Binding-site contacts:
Ligand atom O2B contacts residue GLY75 of chain 1.A at 3.7 Å.
Ligand atom O3G contacts residue MN1 of chain 1.B at 3.4 Å.
Ligand atom O2G contacts residue SER73 of chain 1.A at 2.5 Å (h-bond).
Ligand atom PG contacts residue GLN198 of chain 1.A at 3.5 Å.
Ligand atom O1B contacts residue GLY75 of chain 1.A at 3.4 Å (h-bond).
Ligand atom PG contacts residue MN1 of chain 1.B at 3.2 Å.
Ligand atom O1G contacts residue MN1 of chain 1.B at 3.4 Å.
Ligand atom O1B contacts residue PRO71 of chain 1.A at 3.6 Å.
Ligand atom O4' contacts residue THR78 of chain 1.A at 3.2 Å (h-bond).
Ligand atom O1B contacts residue SER74 of chain 1.A at 3.2 Å (h-bond).
Ligand atom C8 contacts residue TYR107 of chain 1.A at 3.7 Å (hydrophobic).
Ligand atom O2G contacts residue GLN198 of chain 1.A at 3.5 Å (h-bond).
Ligand atom O2B contacts residue LYS76 of chain 1.A at 3.0 Å (salt-bridge).
Ligand atom C5 contacts residue TYR107 of chain 1.A at 3.6 Å (hydrophobic).
Ligand atom N9 contacts residue TYR107 of chain 1.A at 3.7 Å.
Ligand atom O2' contacts residue TYR268 of chain 1.A at 2.7 Å.
Ligand atom O1A contacts residue THR78 of chain 1.A at 2.9 Å (h-bond).
Ligand atom C5' contacts residue THR78 of chain 1.A at 3.6 Å.
Ligand atom N6 contacts residue ASP104 of chain 1.A at 2.5 Å (salt-bridge).
Ligand atom O2B contacts residue THR77 of chain 1.A at 2.6 Å (h-bond).
Ligand atom N3B contacts residue MN1 of chain 1.B at 2.5 Å.
Ligand atom O1G contacts residue LYS76 of chain 1.A at 3.1 Å (salt-bridge).
Ligand atom PB contacts residue LYS76 of chain 1.A at 3.6 Å.
Ligand atom O3A contacts residue GLY75 of chain 1.A at 3.1 Å (h-bond).
Ligand atom O1G contacts residue GLN198 of chain 1.A at 2.7 Å (h-bond).
Ligand atom O3A contacts residue SER74 of chain 1.A at 3.7 Å.
Ligand atom N3 contacts residue GLY269 of chain 1.A at 3.1 Å (h-bond).
Ligand atom PB contacts residue MN1 of chain 1.B at 3.2 Å.
Ligand atom C4 contacts residue TYR107 of chain 1.A at 3.7 Å (hydrophobic).
Ligand atom O2G contacts residue GLU72 of chain 1.A at 3.0 Å.
Ligand atom C2 contacts residue GLY269 of chain 1.A at 3.4 Å.
Ligand atom O4' contacts residue TYR107 of chain 1.A at 3.6 Å.
Ligand atom N6 contacts residue TYR107 of chain 1.A at 3.4 Å.
Ligand atom N7 contacts residue TYR107 of chain 1.A at 3.6 Å.
Ligand atom C6 contacts residue TYR107 of chain 1.A at 3.6 Å (hydrophobic).
Ligand atom O2B contacts residue MN1 of chain 1.B at 2.8 Å.
Ligand atom O1A contacts residue GLY75 of chain 1.A at 3.2 Å.
Ligand atom O3A contacts residue SER73 of chain 1.A at 3.5 Å.
Ligand atom O1B contacts residue SER73 of chain 1.A at 3.3 Å (h-bond).
Ligand atom O1B contacts residue LYS76 of chain 1.A at 2.6 Å (salt-bridge).

Sequence of chain 1.A:
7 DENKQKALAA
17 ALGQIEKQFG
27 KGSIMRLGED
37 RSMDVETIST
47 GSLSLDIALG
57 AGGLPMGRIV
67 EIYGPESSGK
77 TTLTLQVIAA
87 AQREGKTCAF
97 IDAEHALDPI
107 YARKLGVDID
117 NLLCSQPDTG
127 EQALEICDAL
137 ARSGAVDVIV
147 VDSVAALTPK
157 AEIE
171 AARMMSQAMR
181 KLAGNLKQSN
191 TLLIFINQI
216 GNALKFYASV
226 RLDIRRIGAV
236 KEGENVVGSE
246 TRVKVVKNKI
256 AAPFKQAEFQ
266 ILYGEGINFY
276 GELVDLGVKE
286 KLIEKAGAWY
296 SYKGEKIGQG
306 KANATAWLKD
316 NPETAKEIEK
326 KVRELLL

A small-molecule ligand and the protein it binds are described below.
Small molecule (SMILES): Nc1ncnc2c1ncn2[C@@H]1O[C@H](CO[P](=O)(O)O[P](=O)(O)NP(=O)(O)O)[C@@H](O)[C@H]1O